Sequence of chain 1.A:
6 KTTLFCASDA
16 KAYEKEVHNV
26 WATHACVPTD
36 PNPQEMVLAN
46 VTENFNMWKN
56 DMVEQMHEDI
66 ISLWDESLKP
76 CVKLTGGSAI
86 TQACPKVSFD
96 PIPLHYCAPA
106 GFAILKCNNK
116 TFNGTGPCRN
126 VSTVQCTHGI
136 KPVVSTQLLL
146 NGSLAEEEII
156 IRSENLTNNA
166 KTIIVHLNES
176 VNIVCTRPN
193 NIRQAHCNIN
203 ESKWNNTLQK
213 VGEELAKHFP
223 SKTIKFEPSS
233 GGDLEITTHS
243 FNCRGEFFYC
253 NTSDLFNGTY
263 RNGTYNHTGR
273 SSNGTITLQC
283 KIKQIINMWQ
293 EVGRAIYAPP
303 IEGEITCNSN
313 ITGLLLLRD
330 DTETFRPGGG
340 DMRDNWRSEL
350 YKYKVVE

The protein below binds the small molecule below.
Small molecule (SMILES): CC(=O)N[C@@H]1[C@@H](O)[C@H](O)[C@@H](CO)O[C@H]1O

Binding-site contacts:
Ligand atom O5 contacts residue ASN310 of chain 1.A at 4.2 Å.
Ligand atom C1 contacts residue ASN310 of chain 1.A at 4.2 Å.
Ligand atom C3 contacts residue ASN146 of chain 1.A at 3.8 Å.
Ligand atom C5 contacts residue ASN146 of chain 1.A at 3.6 Å.
Ligand atom C5 contacts residue ASN310 of chain 1.A at 3.5 Å.
Ligand atom O3 contacts residue ARG246 of chain 1.A at 3.8 Å.
Ligand atom C7 contacts residue ASN146 of chain 1.A at 3.8 Å.
Ligand atom C3 contacts residue ASN310 of chain 1.A at 3.9 Å.
Ligand atom O7 contacts residue ASN146 of chain 1.A at 4.0 Å.
Ligand atom C1 contacts residue SER311 of chain 1.A at 4.0 Å.
Ligand atom C8 contacts residue ASN244 of chain 1.A at 4.1 Å.
Ligand atom O4 contacts residue ASN310 of chain 1.A at 3.9 Å.
Ligand atom C8 contacts residue LEU145 of chain 1.A at 3.4 Å (hydrophobic).
Ligand atom C3 contacts residue SER311 of chain 1.A at 4.2 Å.
Ligand atom C8 contacts residue SER311 of chain 1.A at 4.0 Å.
Ligand atom O6 contacts residue LYS136 of chain 1.A at 3.1 Å (salt-bridge).
Ligand atom N2 contacts residue SER311 of chain 1.A at 3.3 Å (h-bond).
Ligand atom O3 contacts residue ASN310 of chain 1.A at 4.4 Å.
Ligand atom N2 contacts residue ASN146 of chain 1.A at 3.0 Å (h-bond).
Ligand atom C7 contacts residue VAL138 of chain 1.A at 4.3 Å (hydrophobic).
Ligand atom C2 contacts residue SER311 of chain 1.A at 4.2 Å.
Ligand atom C7 contacts residue SER311 of chain 1.A at 4.2 Å.
Ligand atom C6 contacts residue LYS136 of chain 1.A at 4.3 Å.
Ligand atom O5 contacts residue LYS136 of chain 1.A at 3.9 Å.
Ligand atom O7 contacts residue PRO96 of chain 1.A at 3.7 Å.
Ligand atom C4 contacts residue ASN310 of chain 1.A at 4.0 Å.
Ligand atom C6 contacts residue ASN310 of chain 1.A at 4.4 Å.
Ligand atom C4 contacts residue ASN146 of chain 1.A at 4.2 Å.
Ligand atom O5 contacts residue ASN146 of chain 1.A at 2.2 Å (h-bond).
Ligand atom O7 contacts residue VAL138 of chain 1.A at 4.2 Å.
Ligand atom C4 contacts residue ASP95 of chain 1.A at 4.3 Å.
Ligand atom O3 contacts residue CYS309 of chain 1.A at 3.1 Å (h-bond).
Ligand atom C2 contacts residue ASN146 of chain 1.A at 2.5 Å.
Ligand atom C3 contacts residue CYS309 of chain 1.A at 4.3 Å (hydrophobic).
Ligand atom O7 contacts residue ASN244 of chain 1.A at 4.4 Å.
Ligand atom C1 contacts residue ASN146 of chain 1.A at 1.4 Å.
Ligand atom O4 contacts residue ARG246 of chain 1.A at 3.6 Å.
Ligand atom C8 contacts residue PHE243 of chain 1.A at 4.1 Å (hydrophobic).
Ligand atom C4 contacts residue ARG246 of chain 1.A at 4.5 Å.
Ligand atom C8 contacts residue VAL138 of chain 1.A at 4.0 Å (hydrophobic).